Sequence of chain 1.A:
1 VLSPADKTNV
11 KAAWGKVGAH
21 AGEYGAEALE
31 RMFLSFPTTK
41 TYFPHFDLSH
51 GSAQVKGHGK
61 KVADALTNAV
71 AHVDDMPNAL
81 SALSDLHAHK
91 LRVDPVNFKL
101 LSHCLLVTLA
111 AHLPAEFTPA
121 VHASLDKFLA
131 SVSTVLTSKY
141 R

Binding-site contacts:
Ligand atom C1 contacts residue LYS127 of chain 1.C at 4.4 Å.
Ligand atom C4 contacts residue VAL1 of chain 1.C at 4.3 Å (hydrophobic).
Ligand atom C5 contacts residue VAL1 of chain 1.C at 4.3 Å (hydrophobic).
Ligand atom C2 contacts residue THR134 of chain 1.A at 4.1 Å.
Ligand atom C7 contacts residue ALA130 of chain 1.C at 4.4 Å (hydrophobic).
Ligand atom C5 contacts residue ALA130 of chain 1.C at 4.1 Å (hydrophobic).
Ligand atom C4 contacts residue SER138 of chain 1.A at 3.9 Å.
Ligand atom C7 contacts residue SER138 of chain 1.A at 4.5 Å.
Ligand atom C2 contacts residue VAL1 of chain 1.C at 2.3 Å (hydrophobic).
Ligand atom C1 contacts residue SER138 of chain 1.A at 3.9 Å.
Ligand atom C6 contacts residue SER138 of chain 1.A at 4.4 Å.
Ligand atom C6 contacts residue VAL1 of chain 1.C at 3.2 Å (hydrophobic).
Ligand atom C4 contacts residue ALA130 of chain 1.C at 4.4 Å (hydrophobic).
Ligand atom C5 contacts residue THR134 of chain 1.A at 3.9 Å.
Ligand atom C1 contacts residue VAL1 of chain 1.C at 1.2 Å (hydrophobic).
Ligand atom O8 contacts residue ASP126 of chain 1.C at 4.3 Å.
Ligand atom O8 contacts residue ALA130 of chain 1.C at 3.1 Å.
Ligand atom C1 contacts residue SER131 of chain 1.C at 3.9 Å.
Ligand atom C2 contacts residue SER131 of chain 1.C at 3.7 Å.
Ligand atom C7 contacts residue LYS127 of chain 1.C at 4.3 Å.
Ligand atom C6 contacts residue LYS127 of chain 1.C at 4.4 Å.
Ligand atom O3 contacts residue LYS127 of chain 1.C at 3.6 Å.
Ligand atom C4 contacts residue THR134 of chain 1.A at 4.5 Å.
Ligand atom O3 contacts residue SER138 of chain 1.A at 3.2 Å (h-bond).
Ligand atom C4 contacts residue LYS127 of chain 1.C at 4.4 Å.
Ligand atom O8 contacts residue LYS127 of chain 1.C at 3.8 Å.
Ligand atom C2 contacts residue SER138 of chain 1.A at 3.6 Å.
Ligand atom C5 contacts residue LYS127 of chain 1.C at 4.3 Å.
Ligand atom C1 contacts residue LEU2 of chain 1.C at 3.3 Å (hydrophobic).
Ligand atom O3 contacts residue VAL1 of chain 1.C at 3.2 Å (h-bond).
Ligand atom C5 contacts residue SER131 of chain 1.C at 4.1 Å.
Ligand atom C6 contacts residue THR134 of chain 1.A at 3.6 Å.
Ligand atom C2 contacts residue LYS127 of chain 1.C at 4.4 Å.
Ligand atom C6 contacts residue SER131 of chain 1.C at 3.4 Å.

This small molecule binds to this protein.
Small molecule (SMILES): O=Cc1ccc(CO)o1

Sequence of chain 1.C:
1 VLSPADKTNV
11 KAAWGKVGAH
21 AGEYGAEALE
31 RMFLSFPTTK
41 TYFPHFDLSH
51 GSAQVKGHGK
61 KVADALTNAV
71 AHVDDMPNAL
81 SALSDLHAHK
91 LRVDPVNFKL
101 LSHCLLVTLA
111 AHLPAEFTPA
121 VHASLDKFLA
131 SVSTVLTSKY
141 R